Sequence of chain 1.B:
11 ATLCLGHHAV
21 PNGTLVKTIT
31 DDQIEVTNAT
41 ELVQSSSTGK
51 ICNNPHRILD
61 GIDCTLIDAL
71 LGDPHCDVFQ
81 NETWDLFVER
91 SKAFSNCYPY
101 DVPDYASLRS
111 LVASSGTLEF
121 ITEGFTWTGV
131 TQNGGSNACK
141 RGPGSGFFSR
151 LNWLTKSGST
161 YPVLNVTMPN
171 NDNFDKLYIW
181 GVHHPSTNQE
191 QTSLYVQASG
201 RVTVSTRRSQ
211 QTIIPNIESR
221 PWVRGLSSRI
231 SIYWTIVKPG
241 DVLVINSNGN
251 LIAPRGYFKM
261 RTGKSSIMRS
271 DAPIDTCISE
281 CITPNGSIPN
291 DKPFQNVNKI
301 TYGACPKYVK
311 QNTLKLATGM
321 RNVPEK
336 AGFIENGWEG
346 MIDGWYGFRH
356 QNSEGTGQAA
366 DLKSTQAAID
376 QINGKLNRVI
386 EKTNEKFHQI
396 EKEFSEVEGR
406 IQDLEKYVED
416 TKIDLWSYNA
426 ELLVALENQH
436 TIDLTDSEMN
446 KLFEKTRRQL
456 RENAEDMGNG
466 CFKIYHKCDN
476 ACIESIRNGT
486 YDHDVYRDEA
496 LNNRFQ

This protein binds this small molecule.
Small molecule (SMILES): CC(=O)N[C@@H]1[C@@H](O)[C@H](O)[C@@H](CO)O[C@H]1O

Sequence of chain 1.E:
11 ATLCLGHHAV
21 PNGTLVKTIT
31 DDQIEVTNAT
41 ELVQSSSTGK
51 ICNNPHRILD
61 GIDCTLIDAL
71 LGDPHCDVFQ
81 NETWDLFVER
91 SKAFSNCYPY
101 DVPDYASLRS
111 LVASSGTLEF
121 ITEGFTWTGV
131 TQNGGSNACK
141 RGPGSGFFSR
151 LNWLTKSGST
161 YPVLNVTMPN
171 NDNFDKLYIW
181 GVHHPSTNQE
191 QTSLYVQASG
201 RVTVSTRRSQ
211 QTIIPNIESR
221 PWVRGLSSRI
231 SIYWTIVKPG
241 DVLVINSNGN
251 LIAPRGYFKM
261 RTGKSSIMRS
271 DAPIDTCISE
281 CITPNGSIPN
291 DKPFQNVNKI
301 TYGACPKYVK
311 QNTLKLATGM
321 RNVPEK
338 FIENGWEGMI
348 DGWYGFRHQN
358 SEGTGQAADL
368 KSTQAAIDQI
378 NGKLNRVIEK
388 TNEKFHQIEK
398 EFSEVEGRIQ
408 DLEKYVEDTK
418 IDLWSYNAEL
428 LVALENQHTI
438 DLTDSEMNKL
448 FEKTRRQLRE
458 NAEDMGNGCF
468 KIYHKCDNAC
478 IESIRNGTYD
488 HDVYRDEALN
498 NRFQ

Binding-site contacts:
Ligand atom C5 contacts residue ASN165 of chain 1.E at 3.7 Å.
Ligand atom C8 contacts residue ASN165 of chain 1.E at 4.4 Å.
Ligand atom O7 contacts residue ASN165 of chain 1.E at 3.2 Å (h-bond).
Ligand atom C3 contacts residue ASN165 of chain 1.E at 3.8 Å.
Ligand atom C3 contacts residue SER219 of chain 1.B at 4.0 Å.
Ligand atom C8 contacts residue SER219 of chain 1.B at 3.6 Å.
Ligand atom C7 contacts residue SER219 of chain 1.B at 4.0 Å.
Ligand atom O3 contacts residue SER219 of chain 1.B at 4.3 Å.
Ligand atom C4 contacts residue ASN165 of chain 1.E at 4.2 Å.
Ligand atom C7 contacts residue ASN165 of chain 1.E at 3.2 Å.
Ligand atom C2 contacts residue SER219 of chain 1.B at 4.1 Å.
Ligand atom C2 contacts residue ASN165 of chain 1.E at 2.5 Å.
Ligand atom O6 contacts residue THR167 of chain 1.E at 3.7 Å.
Ligand atom C6 contacts residue THR167 of chain 1.E at 3.7 Å.
Ligand atom N2 contacts residue SER219 of chain 1.B at 3.2 Å (h-bond).
Ligand atom C1 contacts residue ASN165 of chain 1.E at 1.4 Å.
Ligand atom O5 contacts residue ASN165 of chain 1.E at 2.4 Å (h-bond).
Ligand atom N2 contacts residue ASN165 of chain 1.E at 2.9 Å (h-bond).